This protein binds this small molecule.
Small molecule (SMILES): CC(=O)N[C@@H]1[C@@H](O)[C@H](O)[C@@H](CO)O[C@H]1O

Binding-site contacts:
Ligand atom C1 contacts residue ASN524 of chain 1.A at 1.4 Å.
Ligand atom C3 contacts residue ASN524 of chain 1.A at 3.8 Å.
Ligand atom C1 contacts residue SER500 of chain 1.A at 3.7 Å.
Ligand atom C5 contacts residue SER500 of chain 1.A at 3.8 Å.
Ligand atom C6 contacts residue SER500 of chain 1.A at 3.9 Å.
Ligand atom O7 contacts residue SER526 of chain 1.A at 3.9 Å.
Ligand atom C2 contacts residue ASN524 of chain 1.A at 2.4 Å.
Ligand atom O7 contacts residue ALA525 of chain 1.A at 3.9 Å.
Ligand atom N2 contacts residue SER526 of chain 1.A at 4.0 Å.
Ligand atom O5 contacts residue ASN524 of chain 1.A at 2.3 Å (h-bond).
Ligand atom O5 contacts residue SER500 of chain 1.A at 3.3 Å.
Ligand atom C8 contacts residue ASN524 of chain 1.A at 4.0 Å.
Ligand atom C7 contacts residue ALA525 of chain 1.A at 4.3 Å (hydrophobic).
Ligand atom O7 contacts residue ASN524 of chain 1.A at 3.5 Å (h-bond).
Ligand atom C7 contacts residue ASN524 of chain 1.A at 3.4 Å.
Ligand atom O6 contacts residue SER500 of chain 1.A at 4.2 Å.
Ligand atom C4 contacts residue ASN524 of chain 1.A at 4.1 Å.
Ligand atom N2 contacts residue ASN524 of chain 1.A at 2.9 Å (h-bond).
Ligand atom C5 contacts residue ASN524 of chain 1.A at 3.5 Å.

Sequence of chain 1.A:
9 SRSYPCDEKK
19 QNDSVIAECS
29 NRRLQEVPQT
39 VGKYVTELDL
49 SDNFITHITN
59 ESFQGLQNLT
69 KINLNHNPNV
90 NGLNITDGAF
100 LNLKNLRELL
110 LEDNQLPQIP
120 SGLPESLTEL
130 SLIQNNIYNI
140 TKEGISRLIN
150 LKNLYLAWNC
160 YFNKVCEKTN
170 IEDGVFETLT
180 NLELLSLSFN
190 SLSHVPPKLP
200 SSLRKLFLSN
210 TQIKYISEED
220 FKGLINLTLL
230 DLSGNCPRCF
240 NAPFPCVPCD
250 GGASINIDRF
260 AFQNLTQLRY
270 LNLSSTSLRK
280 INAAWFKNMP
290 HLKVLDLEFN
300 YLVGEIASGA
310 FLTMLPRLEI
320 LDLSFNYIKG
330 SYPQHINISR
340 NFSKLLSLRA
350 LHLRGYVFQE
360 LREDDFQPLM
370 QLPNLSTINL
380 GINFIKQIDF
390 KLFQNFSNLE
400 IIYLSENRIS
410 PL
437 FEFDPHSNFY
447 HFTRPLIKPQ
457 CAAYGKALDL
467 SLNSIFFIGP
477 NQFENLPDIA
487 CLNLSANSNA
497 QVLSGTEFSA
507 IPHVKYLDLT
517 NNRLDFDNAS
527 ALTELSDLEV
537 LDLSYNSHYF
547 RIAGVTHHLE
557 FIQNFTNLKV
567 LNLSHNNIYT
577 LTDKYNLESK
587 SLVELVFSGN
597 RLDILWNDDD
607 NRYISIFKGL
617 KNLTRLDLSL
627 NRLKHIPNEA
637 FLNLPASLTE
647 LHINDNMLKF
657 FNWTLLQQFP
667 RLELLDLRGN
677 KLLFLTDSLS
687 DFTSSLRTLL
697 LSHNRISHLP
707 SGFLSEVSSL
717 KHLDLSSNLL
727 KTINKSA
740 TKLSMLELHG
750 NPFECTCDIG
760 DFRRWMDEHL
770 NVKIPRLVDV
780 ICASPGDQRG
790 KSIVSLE